Sequence of chain 1.A:
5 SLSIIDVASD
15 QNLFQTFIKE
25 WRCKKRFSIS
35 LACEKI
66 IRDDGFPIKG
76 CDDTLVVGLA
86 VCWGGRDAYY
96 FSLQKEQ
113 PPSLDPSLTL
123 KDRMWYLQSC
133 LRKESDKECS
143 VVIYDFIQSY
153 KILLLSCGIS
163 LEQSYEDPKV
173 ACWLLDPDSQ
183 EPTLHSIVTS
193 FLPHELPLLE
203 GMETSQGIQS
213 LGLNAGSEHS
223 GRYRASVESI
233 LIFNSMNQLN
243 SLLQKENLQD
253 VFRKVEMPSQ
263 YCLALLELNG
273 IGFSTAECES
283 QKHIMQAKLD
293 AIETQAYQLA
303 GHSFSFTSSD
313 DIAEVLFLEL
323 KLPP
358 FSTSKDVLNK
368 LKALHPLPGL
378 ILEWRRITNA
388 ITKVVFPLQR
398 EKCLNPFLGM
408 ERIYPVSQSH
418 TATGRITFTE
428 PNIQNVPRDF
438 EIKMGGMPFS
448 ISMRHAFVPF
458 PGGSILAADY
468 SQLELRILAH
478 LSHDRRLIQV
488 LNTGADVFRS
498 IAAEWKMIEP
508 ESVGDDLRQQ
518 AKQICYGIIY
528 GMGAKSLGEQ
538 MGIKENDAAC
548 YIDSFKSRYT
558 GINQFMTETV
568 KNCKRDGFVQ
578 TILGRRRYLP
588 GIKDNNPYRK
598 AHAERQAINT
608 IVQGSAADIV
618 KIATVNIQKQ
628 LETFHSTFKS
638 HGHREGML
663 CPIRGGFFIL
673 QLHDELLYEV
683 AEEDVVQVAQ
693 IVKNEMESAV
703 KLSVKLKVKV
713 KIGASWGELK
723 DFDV

Binding-site contacts:
Ligand atom CAM contacts residue TYR556 of chain 1.A at 2.9 Å (hydrophobic).
Ligand atom OAR contacts residue ARG555 of chain 1.A at 3.6 Å (salt-bridge).
Ligand atom FAK contacts residue LEU484 of chain 1.A at 3.4 Å.
Ligand atom CAI contacts residue TYR556 of chain 1.A at 3.7 Å (hydrophobic).
Ligand atom FAL contacts residue LEU484 of chain 1.A at 3.7 Å.
Ligand atom CAV contacts residue TYR548 of chain 1.A at 3.6 Å (hydrophobic).
Ligand atom OAO contacts residue ILE498 of chain 1.A at 3.2 Å.
Ligand atom CAA contacts residue ILE498 of chain 1.A at 3.5 Å (hydrophobic).
Ligand atom CBB contacts residue TYR548 of chain 1.A at 3.6 Å (hydrophobic).
Ligand atom FAJ contacts residue TYR556 of chain 1.A at 2.9 Å.
Ligand atom CAU contacts residue GLU501 of chain 1.A at 3.7 Å.
Ligand atom CAE contacts residue CYS522 of chain 1.A at 3.6 Å (hydrophobic).
Ligand atom CAX contacts residue MET538 of chain 1.A at 3.7 Å (hydrophobic).
Ligand atom NAF contacts residue ILE498 of chain 1.A at 3.6 Å.
Ligand atom CAI contacts residue LEU484 of chain 1.A at 3.8 Å (hydrophobic).
Ligand atom CAZ contacts residue ILE521 of chain 1.A at 3.7 Å (hydrophobic).
Ligand atom CAW contacts residue MET538 of chain 1.A at 3.2 Å (hydrophobic).
Ligand atom CAB contacts residue TYR556 of chain 1.A at 3.2 Å (hydrophobic).
Ligand atom NAN contacts residue TYR556 of chain 1.A at 3.1 Å (h-bond).
Ligand atom CAZ contacts residue MET538 of chain 1.A at 3.3 Å (hydrophobic).
Ligand atom CAG contacts residue CYS522 of chain 1.A at 3.8 Å (hydrophobic).
Ligand atom CAE contacts residue PHE552 of chain 1.A at 3.8 Å (hydrophobic).
Ligand atom CBA contacts residue SER551 of chain 1.A at 3.7 Å.
Ligand atom CAW contacts residue TYR548 of chain 1.A at 3.3 Å (hydrophobic).
Ligand atom CBB contacts residue PHE552 of chain 1.A at 3.1 Å (hydrophobic).
Ligand atom CAZ contacts residue TYR548 of chain 1.A at 3.5 Å (hydrophobic).
Ligand atom CAC contacts residue TYR556 of chain 1.A at 3.5 Å (hydrophobic).
Ligand atom FAL contacts residue VAL494 of chain 1.A at 3.3 Å.
Ligand atom CAG contacts residue PHE552 of chain 1.A at 3.4 Å (hydrophobic).
Ligand atom BRAH contacts residue PHE552 of chain 1.A at 3.3 Å.
Ligand atom FAJ contacts residue LEU484 of chain 1.A at 3.6 Å.
Ligand atom CAB contacts residue VAL494 of chain 1.A at 3.7 Å (hydrophobic).
Ligand atom CAM contacts residue VAL494 of chain 1.A at 3.3 Å (hydrophobic).
Ligand atom NAN contacts residue VAL494 of chain 1.A at 3.5 Å.
Ligand atom CAD contacts residue CYS522 of chain 1.A at 3.4 Å (hydrophobic).
Ligand atom CAY contacts residue TYR548 of chain 1.A at 3.4 Å (hydrophobic).
Ligand atom BRAH contacts residue ILE526 of chain 1.A at 3.2 Å.
Ligand atom CAP contacts residue ILE498 of chain 1.A at 3.3 Å (hydrophobic).
Ligand atom CAX contacts residue TYR548 of chain 1.A at 3.2 Å (hydrophobic).
Ligand atom BRAH contacts residue CYS522 of chain 1.A at 3.6 Å.

A small-molecule ligand and the protein it binds are described below.
Small molecule (SMILES): CCN(C(=O)COc1nc(C)c(Br)c(C(F)(F)F)c1C#N)c1cccc(C)c1